This small molecule binds to this protein.
Small molecule (SMILES): CC(C)CCC[C@@H](C)[C@H]1CC[C@H]2[C@@H]3CC=C4C[C@@H](O)CC[C@]4(C)[C@H]3CC[C@]12C

Sequence of chain 1.A:
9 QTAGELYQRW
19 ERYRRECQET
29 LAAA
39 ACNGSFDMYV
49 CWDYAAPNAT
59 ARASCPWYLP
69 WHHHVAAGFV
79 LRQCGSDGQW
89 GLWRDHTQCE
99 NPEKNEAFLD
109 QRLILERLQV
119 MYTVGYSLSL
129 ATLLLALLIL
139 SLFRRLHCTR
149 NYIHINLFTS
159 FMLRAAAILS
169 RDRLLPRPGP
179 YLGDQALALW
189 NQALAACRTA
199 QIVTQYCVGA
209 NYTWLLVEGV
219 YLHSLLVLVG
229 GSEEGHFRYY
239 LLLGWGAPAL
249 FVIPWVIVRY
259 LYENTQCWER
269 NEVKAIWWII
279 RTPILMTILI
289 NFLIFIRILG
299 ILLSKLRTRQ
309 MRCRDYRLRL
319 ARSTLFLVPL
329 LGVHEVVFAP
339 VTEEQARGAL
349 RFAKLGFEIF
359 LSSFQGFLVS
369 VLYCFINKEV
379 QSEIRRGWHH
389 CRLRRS

Binding-site contacts:
Ligand atom C4 contacts residue TYR258 of chain 1.A at 3.8 Å (hydrophobic).
Ligand atom C8 contacts residue ILE200 of chain 1.A at 4.2 Å (hydrophobic).
Ligand atom C13 contacts residue THR197 of chain 1.A at 4.5 Å.
Ligand atom C15 contacts residue ILE200 of chain 1.A at 3.9 Å (hydrophobic).
Ligand atom C7 contacts residue VAL254 of chain 1.A at 4.5 Å (hydrophobic).
Ligand atom C20 contacts residue THR197 of chain 1.A at 4.1 Å.
Ligand atom C18 contacts residue ILE200 of chain 1.A at 4.1 Å (hydrophobic).
Ligand atom C23 contacts residue THR197 of chain 1.A at 4.1 Å.
Ligand atom O1 contacts residue TYR258 of chain 1.A at 3.5 Å.
Ligand atom C3 contacts residue TYR258 of chain 1.A at 3.9 Å (hydrophobic).
Ligand atom C6 contacts residue TRP266 of chain 1.A at 4.5 Å (hydrophobic).
Ligand atom C19 contacts residue ARG196 of chain 1.A at 3.8 Å.
Ligand atom C7 contacts residue ILE200 of chain 1.A at 4.5 Å (hydrophobic).
Ligand atom C18 contacts residue THR197 of chain 1.A at 3.3 Å.